Sequence of chain 1.A:
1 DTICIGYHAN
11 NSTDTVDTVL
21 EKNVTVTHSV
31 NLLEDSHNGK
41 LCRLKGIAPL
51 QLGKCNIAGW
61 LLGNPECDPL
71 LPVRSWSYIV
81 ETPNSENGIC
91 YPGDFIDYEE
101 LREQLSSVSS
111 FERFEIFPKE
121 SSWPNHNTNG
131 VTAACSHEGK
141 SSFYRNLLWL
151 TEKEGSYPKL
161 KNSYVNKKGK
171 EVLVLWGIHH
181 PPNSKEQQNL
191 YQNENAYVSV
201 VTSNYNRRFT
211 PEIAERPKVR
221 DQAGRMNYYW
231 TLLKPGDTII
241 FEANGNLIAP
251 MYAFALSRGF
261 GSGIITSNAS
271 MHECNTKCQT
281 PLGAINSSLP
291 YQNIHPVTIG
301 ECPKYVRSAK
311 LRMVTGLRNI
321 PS

Sequence of chain 1.B:
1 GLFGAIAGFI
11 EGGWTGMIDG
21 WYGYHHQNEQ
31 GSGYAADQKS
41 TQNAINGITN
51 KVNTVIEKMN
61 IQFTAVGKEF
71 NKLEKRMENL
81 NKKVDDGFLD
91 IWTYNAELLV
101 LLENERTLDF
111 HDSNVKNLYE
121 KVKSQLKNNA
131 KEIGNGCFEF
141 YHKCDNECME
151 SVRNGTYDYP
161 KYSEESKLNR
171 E

A small-molecule ligand and the protein it binds are described below.
Small molecule (SMILES): O=C(c1ccc(Cl)cc1Cl)N1CCO[C@@H](c2ccccc2)C1

Binding-site contacts:
Ligand atom C03 contacts residue THR315 of chain 1.A at 4.2 Å.
Ligand atom CL12 contacts residue THR49 of chain 1.B at 3.8 Å.
Ligand atom C32 contacts residue TRP21 of chain 1.B at 3.2 Å (hydrophobic).
Ligand atom C30 contacts residue ILE18 of chain 1.B at 3.5 Å (hydrophobic).
Ligand atom C01 contacts residue THR49 of chain 1.B at 3.4 Å.
Ligand atom C31 contacts residue HIS28 of chain 1.A at 4.1 Å.
Ligand atom C31 contacts residue TRP21 of chain 1.B at 3.4 Å (hydrophobic).
Ligand atom O25 contacts residue TRP21 of chain 1.B at 3.5 Å.
Ligand atom O18 contacts residue ILE45 of chain 1.B at 4.2 Å.
Ligand atom C31 contacts residue GLY20 of chain 1.B at 3.5 Å.
Ligand atom O25 contacts residue THR315 of chain 1.A at 2.7 Å (h-bond).
Ligand atom C15 contacts residue TRP21 of chain 1.B at 4.2 Å (hydrophobic).
Ligand atom C14 contacts residue TRP21 of chain 1.B at 3.7 Å (hydrophobic).
Ligand atom C03 contacts residue VAL30 of chain 1.A at 3.5 Å (hydrophobic).
Ligand atom C30 contacts residue GLY20 of chain 1.B at 4.1 Å.
Ligand atom C30 contacts residue HIS8 of chain 1.A at 4.0 Å.
Ligand atom C29 contacts residue HIS28 of chain 1.A at 4.0 Å.
Ligand atom C29 contacts residue ILE18 of chain 1.B at 3.8 Å (hydrophobic).
Ligand atom C26 contacts residue HIS28 of chain 1.A at 4.0 Å.
Ligand atom C30 contacts residue HIS28 of chain 1.A at 4.2 Å.
Ligand atom C26 contacts residue TRP21 of chain 1.B at 4.1 Å (hydrophobic).
Ligand atom C05 contacts residue THR315 of chain 1.A at 3.7 Å.
Ligand atom O25 contacts residue HIS28 of chain 1.A at 3.2 Å.
Ligand atom C04 contacts residue VAL30 of chain 1.A at 4.0 Å (hydrophobic).
Ligand atom C11 contacts residue HIS28 of chain 1.A at 4.2 Å.
Ligand atom C15 contacts residue ILE45 of chain 1.B at 4.1 Å (hydrophobic).
Ligand atom C04 contacts residue THR315 of chain 1.A at 3.8 Å.
Ligand atom C11 contacts residue THR315 of chain 1.A at 3.6 Å.
Ligand atom CL08 contacts residue VAL52 of chain 1.B at 3.8 Å.
Ligand atom C32 contacts residue HIS28 of chain 1.A at 4.1 Å.
Ligand atom CL12 contacts residue ILE48 of chain 1.B at 4.3 Å.
Ligand atom C06 contacts residue THR315 of chain 1.A at 4.1 Å.
Ligand atom C11 contacts residue TRP21 of chain 1.B at 4.0 Å (hydrophobic).
Ligand atom N13 contacts residue TRP21 of chain 1.B at 4.1 Å.
Ligand atom CL12 contacts residue TRP21 of chain 1.B at 3.5 Å.
Ligand atom C06 contacts residue THR49 of chain 1.B at 4.0 Å.
Ligand atom C28 contacts residue HIS28 of chain 1.A at 3.8 Å.
Ligand atom CL12 contacts residue ILE45 of chain 1.B at 3.9 Å.
Ligand atom C14 contacts residue HIS28 of chain 1.A at 3.7 Å.
Ligand atom C19 contacts residue ILE45 of chain 1.B at 3.8 Å (hydrophobic).